Sequence of chain 1.B:
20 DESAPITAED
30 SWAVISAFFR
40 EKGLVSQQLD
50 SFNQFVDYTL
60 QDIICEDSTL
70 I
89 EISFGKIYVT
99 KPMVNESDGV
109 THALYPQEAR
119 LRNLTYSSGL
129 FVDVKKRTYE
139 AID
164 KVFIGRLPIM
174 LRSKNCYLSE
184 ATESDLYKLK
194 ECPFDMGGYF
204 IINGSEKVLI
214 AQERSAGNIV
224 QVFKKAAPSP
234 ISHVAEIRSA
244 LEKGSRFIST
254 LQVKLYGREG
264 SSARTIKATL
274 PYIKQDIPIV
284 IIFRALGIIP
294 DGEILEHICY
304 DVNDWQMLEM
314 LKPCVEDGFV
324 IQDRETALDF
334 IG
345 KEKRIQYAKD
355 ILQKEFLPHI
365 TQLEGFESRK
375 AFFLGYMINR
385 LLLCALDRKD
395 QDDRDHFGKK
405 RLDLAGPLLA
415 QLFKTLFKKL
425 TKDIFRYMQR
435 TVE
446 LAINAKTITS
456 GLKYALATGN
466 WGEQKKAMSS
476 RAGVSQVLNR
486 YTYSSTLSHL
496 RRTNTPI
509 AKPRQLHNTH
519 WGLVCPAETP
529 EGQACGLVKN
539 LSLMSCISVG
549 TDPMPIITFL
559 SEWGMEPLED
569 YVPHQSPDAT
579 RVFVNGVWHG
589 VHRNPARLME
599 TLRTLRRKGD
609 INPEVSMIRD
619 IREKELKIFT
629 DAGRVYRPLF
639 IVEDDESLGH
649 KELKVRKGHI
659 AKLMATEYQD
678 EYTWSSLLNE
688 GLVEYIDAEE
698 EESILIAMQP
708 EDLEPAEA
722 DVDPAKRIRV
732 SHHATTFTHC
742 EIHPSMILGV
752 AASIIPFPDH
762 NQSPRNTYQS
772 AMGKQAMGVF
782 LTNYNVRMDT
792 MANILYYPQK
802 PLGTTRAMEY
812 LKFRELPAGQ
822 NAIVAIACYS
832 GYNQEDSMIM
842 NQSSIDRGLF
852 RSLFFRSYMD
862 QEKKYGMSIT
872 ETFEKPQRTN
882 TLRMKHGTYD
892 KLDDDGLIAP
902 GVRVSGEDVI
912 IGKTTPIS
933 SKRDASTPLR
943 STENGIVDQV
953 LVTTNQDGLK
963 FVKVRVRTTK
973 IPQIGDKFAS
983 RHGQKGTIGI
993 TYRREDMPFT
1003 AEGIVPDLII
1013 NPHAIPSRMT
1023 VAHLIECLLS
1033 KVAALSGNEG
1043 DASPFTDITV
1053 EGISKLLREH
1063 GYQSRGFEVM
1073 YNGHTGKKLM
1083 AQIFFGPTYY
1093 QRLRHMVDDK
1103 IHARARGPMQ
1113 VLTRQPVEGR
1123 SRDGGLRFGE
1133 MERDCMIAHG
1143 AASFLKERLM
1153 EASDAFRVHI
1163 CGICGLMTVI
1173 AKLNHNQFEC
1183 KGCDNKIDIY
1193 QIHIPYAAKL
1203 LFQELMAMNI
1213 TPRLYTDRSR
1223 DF

Binding-site contacts:
Ligand atom C2 contacts residue DC20 of chain 1.L at 3.3 Å.
Ligand atom O2' contacts residue MG1 of chain 1.O at 3.7 Å.
Ligand atom C6 contacts residue DC23 of chain 1.L at 3.5 Å.
Ligand atom N1 contacts residue DT22 of chain 1.L at 3.3 Å (h-bond).
Ligand atom N2 contacts residue DC20 of chain 1.L at 2.9 Å (h-bond).
Ligand atom N1 contacts residue DT22 of chain 1.L at 3.1 Å (h-bond).
Ligand atom C6 contacts residue DT22 of chain 1.L at 3.4 Å.
Ligand atom OP1 contacts residue GLN776 of chain 1.B at 3.4 Å.
Ligand atom O6 contacts residue DT22 of chain 1.L at 2.8 Å (h-bond).
Ligand atom N6 contacts residue DC23 of chain 1.L at 2.8 Å (h-bond).
Ligand atom N1 contacts residue DC21 of chain 1.L at 3.1 Å (h-bond).
Ligand atom O2' contacts residue HIS1097 of chain 1.B at 3.4 Å (h-bond).
Ligand atom N1 contacts residue DC20 of chain 1.L at 3.0 Å (h-bond).
Ligand atom O2' contacts residue GTP1 of chain 1.V at 3.5 Å (h-bond).
Ligand atom O6 contacts residue DC21 of chain 1.L at 3.4 Å (h-bond).
Ligand atom C6 contacts residue DC20 of chain 1.L at 3.6 Å.
Ligand atom C2 contacts residue DC21 of chain 1.L at 3.0 Å.
Ligand atom O2' contacts residue GLN776 of chain 1.B at 3.5 Å (h-bond).
Ligand atom O2' contacts residue ARG446 of chain 1.A at 3.5 Å (salt-bridge).
Ligand atom C5' contacts residue GLN776 of chain 1.B at 3.5 Å.
Ligand atom C3' contacts residue MG1 of chain 1.O at 2.6 Å.
Ligand atom C4' contacts residue ASP485 of chain 1.A at 3.7 Å.
Ligand atom N1 contacts residue DT19 of chain 1.L at 3.4 Å (h-bond).
Ligand atom N2 contacts residue DT22 of chain 1.L at 3.5 Å (h-bond).
Ligand atom C2' contacts residue MG1 of chain 1.O at 3.7 Å.
Ligand atom OP1 contacts residue LYS987 of chain 1.B at 3.1 Å.
Ligand atom C2 contacts residue DT22 of chain 1.L at 3.2 Å.
Ligand atom OP1 contacts residue GLN481 of chain 1.B at 3.5 Å (h-bond).
Ligand atom N3 contacts residue DC20 of chain 1.L at 3.6 Å.
Ligand atom O2' contacts residue ARG1096 of chain 1.B at 3.6 Å (salt-bridge).
Ligand atom O6 contacts residue DC20 of chain 1.L at 3.0 Å (h-bond).
Ligand atom N2 contacts residue DT19 of chain 1.L at 2.8 Å (h-bond).
Ligand atom C6 contacts residue DC21 of chain 1.L at 3.4 Å.
Ligand atom N1 contacts residue DC23 of chain 1.L at 3.4 Å (h-bond).
Ligand atom N3 contacts residue DC21 of chain 1.L at 3.3 Å (h-bond).
Ligand atom N1 contacts residue DC21 of chain 1.L at 3.4 Å (h-bond).
Ligand atom N2 contacts residue DC21 of chain 1.L at 3.5 Å (h-bond).
Ligand atom O3' contacts residue GLN776 of chain 1.B at 3.6 Å (h-bond).
Ligand atom C3' contacts residue ASP485 of chain 1.A at 3.4 Å.
Ligand atom C4 contacts residue DC21 of chain 1.L at 3.6 Å.

A protein and the small-molecule ligand that binds it are described below.
Small molecule (SMILES): Nc1nc(=O)c2ncn([C@@H]3O[C@H](CO[P](=O)(O)O[C@H]4[C@@H](O)[C@H](n5cnc6c(N)ncnc65)O[C@@H]4CO[P](=O)(O)O[C@H]4[C@@H](O)[C@H](n5cnc6c(=O)nc(N)[nH]c65)O[C@@H]4CO[P](=O)(O)O[C@H]4[C@@H](O)[C@H](n5cnc6c(N)ncnc65)O[C@@H]4CO)[C@@H](O[P](=O)(O)OC[C@@H]4C[C@@H](O)[C@H](n5cnc6c(=O)nc(N)[nH]c65)O4)[C@H]3O)c2[nH]1

Sequence of chain 1.A:
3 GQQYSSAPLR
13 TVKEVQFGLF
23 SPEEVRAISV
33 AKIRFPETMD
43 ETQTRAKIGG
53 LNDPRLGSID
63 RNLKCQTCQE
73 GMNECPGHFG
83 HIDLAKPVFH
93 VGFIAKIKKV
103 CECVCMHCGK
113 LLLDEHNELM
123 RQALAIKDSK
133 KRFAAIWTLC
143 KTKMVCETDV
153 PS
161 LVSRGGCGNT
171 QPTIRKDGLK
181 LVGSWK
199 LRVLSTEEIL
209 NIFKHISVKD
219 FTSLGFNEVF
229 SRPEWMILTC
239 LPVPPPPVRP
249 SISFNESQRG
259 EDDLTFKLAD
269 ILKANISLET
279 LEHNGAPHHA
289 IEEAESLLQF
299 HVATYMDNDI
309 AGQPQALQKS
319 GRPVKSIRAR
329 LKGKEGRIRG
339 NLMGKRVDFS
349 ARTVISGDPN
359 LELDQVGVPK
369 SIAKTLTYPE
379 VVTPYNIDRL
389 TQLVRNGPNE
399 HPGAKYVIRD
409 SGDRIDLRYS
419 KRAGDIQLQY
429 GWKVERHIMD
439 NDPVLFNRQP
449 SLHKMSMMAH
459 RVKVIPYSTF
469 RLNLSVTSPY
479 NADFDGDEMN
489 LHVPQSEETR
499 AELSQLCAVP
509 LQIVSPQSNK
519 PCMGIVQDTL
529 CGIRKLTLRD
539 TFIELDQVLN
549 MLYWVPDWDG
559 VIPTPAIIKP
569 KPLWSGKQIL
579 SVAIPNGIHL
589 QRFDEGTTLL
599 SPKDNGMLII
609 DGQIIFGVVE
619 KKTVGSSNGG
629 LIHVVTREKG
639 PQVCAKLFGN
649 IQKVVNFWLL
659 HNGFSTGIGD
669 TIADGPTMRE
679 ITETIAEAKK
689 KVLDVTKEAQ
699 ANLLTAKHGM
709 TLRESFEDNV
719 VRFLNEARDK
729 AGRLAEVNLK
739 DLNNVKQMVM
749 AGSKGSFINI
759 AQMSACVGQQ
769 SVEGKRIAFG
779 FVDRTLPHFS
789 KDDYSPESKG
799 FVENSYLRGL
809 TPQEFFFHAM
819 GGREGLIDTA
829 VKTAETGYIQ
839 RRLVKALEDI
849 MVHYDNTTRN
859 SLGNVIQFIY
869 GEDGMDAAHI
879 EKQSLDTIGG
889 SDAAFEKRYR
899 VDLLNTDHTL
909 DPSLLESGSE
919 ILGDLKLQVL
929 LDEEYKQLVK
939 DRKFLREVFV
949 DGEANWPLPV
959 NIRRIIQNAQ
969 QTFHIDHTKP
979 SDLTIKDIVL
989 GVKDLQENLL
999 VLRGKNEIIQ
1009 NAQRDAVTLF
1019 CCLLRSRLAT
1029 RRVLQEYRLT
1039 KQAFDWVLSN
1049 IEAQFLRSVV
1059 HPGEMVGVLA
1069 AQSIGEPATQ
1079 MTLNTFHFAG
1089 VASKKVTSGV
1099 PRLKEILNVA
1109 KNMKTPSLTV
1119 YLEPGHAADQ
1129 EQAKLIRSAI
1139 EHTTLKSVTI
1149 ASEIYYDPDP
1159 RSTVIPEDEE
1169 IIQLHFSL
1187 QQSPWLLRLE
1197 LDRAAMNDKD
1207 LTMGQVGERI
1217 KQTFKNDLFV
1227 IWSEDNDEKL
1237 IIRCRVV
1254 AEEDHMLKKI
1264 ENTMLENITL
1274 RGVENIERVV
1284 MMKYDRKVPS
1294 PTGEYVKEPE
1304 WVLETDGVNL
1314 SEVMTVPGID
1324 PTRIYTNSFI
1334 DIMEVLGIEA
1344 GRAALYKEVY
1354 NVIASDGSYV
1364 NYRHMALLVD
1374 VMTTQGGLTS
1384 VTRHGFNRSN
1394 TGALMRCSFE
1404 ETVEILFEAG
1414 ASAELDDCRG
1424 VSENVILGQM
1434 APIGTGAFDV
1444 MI